Binding-site contacts:
Ligand atom O2A contacts residue PPV1 of chain 1.K at 4.1 Å.
Ligand atom O2 contacts residue TYR273 of chain 1.A at 3.1 Å (h-bond).
Ligand atom C5' contacts residue NA1 of chain 1.H at 4.3 Å.
Ligand atom PA contacts residue ASP192 of chain 1.A at 4.5 Å.
Ligand atom O3A contacts residue ASP194 of chain 1.A at 2.8 Å (salt-bridge).
Ligand atom C2' contacts residue TYR273 of chain 1.A at 4.2 Å (hydrophobic).
Ligand atom C1' contacts residue TYR273 of chain 1.A at 3.8 Å (hydrophobic).
Ligand atom PA contacts residue PPV1 of chain 1.K at 4.0 Å.
Ligand atom C4' contacts residue PHE274 of chain 1.A at 3.9 Å (hydrophobic).
Ligand atom N1 contacts residue TYR273 of chain 1.A at 4.5 Å.
Ligand atom O5' contacts residue NA1 of chain 1.H at 4.2 Å.
Ligand atom PA contacts residue MN1 of chain 1.E at 3.4 Å.
Ligand atom C5' contacts residue ASP194 of chain 1.A at 4.0 Å.
Ligand atom S3' contacts residue PHE274 of chain 1.A at 4.0 Å.
Ligand atom C2' contacts residue PHE274 of chain 1.A at 3.8 Å (hydrophobic).
Ligand atom O2A contacts residue NA1 of chain 1.H at 4.3 Å.
Ligand atom PA contacts residue NA1 of chain 1.H at 3.1 Å.
Ligand atom PA contacts residue ASP194 of chain 1.A at 4.2 Å.
Ligand atom C2 contacts residue TYR273 of chain 1.A at 4.1 Å (hydrophobic).
Ligand atom O2A contacts residue MN1 of chain 1.E at 4.1 Å.
Ligand atom C5' contacts residue MN1 of chain 1.E at 4.1 Å.
Ligand atom O3A contacts residue PPV1 of chain 1.K at 3.1 Å (h-bond).
Ligand atom O3A contacts residue ASP258 of chain 1.A at 4.5 Å.
Ligand atom O3A contacts residue ASP192 of chain 1.A at 3.1 Å (salt-bridge).
Ligand atom O5' contacts residue MN1 of chain 1.E at 4.0 Å.
Ligand atom O5' contacts residue PPV1 of chain 1.K at 4.3 Å.
Ligand atom S3' contacts residue ARG260 of chain 1.A at 3.5 Å (salt-bridge).
Ligand atom O3A contacts residue NA1 of chain 1.H at 2.2 Å (h-bond).
Ligand atom O3A contacts residue MN1 of chain 1.E at 1.9 Å.

A protein and the small-molecule ligand that binds it are described below.
Small molecule (SMILES): Nc1nc(=O)n([C@@H]2CS[C@H](COP(=O)(O)O)O2)cc1F

Sequence of chain 1.A:
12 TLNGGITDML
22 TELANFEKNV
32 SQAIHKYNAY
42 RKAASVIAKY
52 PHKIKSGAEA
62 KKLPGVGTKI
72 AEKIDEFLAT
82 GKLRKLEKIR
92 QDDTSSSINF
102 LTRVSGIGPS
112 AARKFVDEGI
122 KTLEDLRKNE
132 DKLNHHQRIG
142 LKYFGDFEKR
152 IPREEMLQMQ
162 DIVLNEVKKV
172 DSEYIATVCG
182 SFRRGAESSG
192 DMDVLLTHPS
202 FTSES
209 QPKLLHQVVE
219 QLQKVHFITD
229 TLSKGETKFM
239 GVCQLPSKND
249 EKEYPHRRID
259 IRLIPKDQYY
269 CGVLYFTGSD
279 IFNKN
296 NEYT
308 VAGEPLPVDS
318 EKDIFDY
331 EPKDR